Sequence of chain 1.B:
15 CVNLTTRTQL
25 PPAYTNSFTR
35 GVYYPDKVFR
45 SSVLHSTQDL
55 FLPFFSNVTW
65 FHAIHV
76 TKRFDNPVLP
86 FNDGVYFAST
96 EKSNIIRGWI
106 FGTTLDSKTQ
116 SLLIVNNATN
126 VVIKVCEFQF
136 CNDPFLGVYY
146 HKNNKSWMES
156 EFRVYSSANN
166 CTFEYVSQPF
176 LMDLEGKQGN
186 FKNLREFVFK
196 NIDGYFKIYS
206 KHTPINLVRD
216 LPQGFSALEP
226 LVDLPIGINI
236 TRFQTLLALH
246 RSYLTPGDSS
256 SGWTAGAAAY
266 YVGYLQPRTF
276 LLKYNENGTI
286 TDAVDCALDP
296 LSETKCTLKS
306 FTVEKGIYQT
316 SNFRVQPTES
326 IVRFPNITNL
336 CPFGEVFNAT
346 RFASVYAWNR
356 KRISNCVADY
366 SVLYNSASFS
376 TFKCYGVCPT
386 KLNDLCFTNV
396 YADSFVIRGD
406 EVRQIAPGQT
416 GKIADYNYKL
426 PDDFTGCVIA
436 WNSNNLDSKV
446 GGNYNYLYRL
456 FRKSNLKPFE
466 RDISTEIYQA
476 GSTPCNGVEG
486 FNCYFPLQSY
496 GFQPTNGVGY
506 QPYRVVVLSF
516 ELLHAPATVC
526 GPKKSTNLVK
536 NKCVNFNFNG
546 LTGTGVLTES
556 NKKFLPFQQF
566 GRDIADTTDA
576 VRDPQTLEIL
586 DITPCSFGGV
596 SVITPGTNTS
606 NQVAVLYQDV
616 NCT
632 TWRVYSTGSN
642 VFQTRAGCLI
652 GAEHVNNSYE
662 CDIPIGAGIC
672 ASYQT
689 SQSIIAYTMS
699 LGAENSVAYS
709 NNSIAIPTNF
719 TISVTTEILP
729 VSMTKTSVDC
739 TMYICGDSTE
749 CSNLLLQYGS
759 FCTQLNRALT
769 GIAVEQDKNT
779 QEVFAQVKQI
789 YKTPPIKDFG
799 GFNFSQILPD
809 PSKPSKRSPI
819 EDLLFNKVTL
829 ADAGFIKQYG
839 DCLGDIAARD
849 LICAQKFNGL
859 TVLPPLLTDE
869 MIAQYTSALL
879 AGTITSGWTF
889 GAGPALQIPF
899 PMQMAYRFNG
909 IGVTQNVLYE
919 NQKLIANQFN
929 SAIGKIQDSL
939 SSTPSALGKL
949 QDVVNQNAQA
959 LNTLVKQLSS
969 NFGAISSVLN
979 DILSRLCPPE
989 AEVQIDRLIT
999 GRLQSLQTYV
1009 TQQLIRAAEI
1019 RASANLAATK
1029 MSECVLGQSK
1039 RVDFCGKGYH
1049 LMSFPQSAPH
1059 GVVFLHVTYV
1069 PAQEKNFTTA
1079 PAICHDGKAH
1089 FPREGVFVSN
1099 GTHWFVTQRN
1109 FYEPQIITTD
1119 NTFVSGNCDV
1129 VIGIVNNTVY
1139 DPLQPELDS

Binding-site contacts:
Ligand atom C1 contacts residue ASN165 of chain 1.C at 1.5 Å.
Ligand atom C4 contacts residue ASN165 of chain 1.C at 4.4 Å.
Ligand atom O7 contacts residue ASN165 of chain 1.C at 3.6 Å.
Ligand atom C8 contacts residue TYR351 of chain 1.B at 3.2 Å (hydrophobic).
Ligand atom C7 contacts residue TYR351 of chain 1.B at 4.0 Å (hydrophobic).
Ligand atom C3 contacts residue ASN165 of chain 1.C at 3.9 Å.
Ligand atom N2 contacts residue TYR351 of chain 1.B at 4.1 Å.
Ligand atom O5 contacts residue ASN165 of chain 1.C at 2.5 Å (h-bond).
Ligand atom C8 contacts residue ALA352 of chain 1.B at 4.2 Å (hydrophobic).
Ligand atom C8 contacts residue ILE468 of chain 1.B at 3.9 Å (hydrophobic).
Ligand atom N2 contacts residue ASN165 of chain 1.C at 2.9 Å (h-bond).
Ligand atom C7 contacts residue ASN165 of chain 1.C at 3.4 Å.
Ligand atom C2 contacts residue ASN165 of chain 1.C at 2.5 Å.
Ligand atom C8 contacts residue ASN165 of chain 1.C at 4.5 Å.
Ligand atom C5 contacts residue ASN165 of chain 1.C at 3.8 Å.

Sequence of chain 1.C:
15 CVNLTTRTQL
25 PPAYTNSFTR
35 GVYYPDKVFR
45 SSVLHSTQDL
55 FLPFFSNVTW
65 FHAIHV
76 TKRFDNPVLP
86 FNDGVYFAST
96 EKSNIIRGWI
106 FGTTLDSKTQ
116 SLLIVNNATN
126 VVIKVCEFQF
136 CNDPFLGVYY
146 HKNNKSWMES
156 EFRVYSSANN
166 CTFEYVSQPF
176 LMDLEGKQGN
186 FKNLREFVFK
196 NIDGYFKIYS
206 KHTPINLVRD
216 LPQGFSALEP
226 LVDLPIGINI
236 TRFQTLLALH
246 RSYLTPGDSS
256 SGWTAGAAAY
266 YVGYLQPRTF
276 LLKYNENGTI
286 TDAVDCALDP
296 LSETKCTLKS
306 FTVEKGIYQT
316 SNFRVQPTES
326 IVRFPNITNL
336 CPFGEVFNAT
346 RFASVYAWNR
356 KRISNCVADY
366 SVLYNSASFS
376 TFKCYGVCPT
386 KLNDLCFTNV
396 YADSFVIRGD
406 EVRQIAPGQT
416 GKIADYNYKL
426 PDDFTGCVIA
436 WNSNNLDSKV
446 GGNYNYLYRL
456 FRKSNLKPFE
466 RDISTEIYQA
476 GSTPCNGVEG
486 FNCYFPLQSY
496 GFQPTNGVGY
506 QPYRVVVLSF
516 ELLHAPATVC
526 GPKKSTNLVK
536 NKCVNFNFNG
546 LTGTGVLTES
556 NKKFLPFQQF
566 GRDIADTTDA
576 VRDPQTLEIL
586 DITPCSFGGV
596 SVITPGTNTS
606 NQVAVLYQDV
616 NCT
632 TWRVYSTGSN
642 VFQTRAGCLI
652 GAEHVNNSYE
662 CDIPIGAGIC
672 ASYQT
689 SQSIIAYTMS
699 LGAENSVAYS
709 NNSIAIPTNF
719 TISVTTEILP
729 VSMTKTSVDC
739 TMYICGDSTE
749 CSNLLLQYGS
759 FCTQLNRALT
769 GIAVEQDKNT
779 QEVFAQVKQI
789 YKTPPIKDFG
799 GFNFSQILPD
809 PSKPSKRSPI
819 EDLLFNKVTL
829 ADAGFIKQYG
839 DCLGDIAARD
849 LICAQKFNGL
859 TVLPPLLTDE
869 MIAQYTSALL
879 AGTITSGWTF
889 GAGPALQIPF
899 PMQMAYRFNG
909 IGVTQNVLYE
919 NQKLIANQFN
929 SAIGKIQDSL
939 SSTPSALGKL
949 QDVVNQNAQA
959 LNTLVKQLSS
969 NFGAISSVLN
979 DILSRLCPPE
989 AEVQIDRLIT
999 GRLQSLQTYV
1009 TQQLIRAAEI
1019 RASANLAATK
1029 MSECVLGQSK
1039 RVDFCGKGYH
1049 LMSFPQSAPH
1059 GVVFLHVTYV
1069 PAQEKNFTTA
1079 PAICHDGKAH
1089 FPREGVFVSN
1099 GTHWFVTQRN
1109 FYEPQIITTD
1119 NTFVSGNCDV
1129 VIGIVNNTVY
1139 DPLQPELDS

A protein and the small-molecule ligand that binds it are described below.
Small molecule (SMILES): CC(=O)N[C@@H]1[C@@H](O)[C@H](O)[C@@H](CO)O[C@H]1O